This protein binds this small molecule.
Small molecule (SMILES): O=C([O-])C(=O)[O-]

Sequence of chain 1.G:
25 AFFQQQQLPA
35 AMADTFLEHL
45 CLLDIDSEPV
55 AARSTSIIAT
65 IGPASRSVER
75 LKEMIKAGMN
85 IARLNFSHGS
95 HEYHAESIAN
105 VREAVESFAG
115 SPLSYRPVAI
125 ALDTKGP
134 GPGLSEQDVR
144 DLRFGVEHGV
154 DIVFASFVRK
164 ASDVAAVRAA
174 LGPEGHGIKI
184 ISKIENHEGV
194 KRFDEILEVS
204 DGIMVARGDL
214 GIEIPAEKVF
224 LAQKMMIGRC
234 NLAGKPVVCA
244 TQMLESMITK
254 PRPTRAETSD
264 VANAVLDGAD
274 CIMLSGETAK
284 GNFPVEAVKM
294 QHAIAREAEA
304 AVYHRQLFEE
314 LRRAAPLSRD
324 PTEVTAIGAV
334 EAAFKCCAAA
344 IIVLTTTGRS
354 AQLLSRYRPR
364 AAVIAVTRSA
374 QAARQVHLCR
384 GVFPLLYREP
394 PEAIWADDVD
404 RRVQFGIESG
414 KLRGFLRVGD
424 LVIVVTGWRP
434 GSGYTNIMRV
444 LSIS

Binding-site contacts:
Ligand atom O2 contacts residue ARG87 of chain 1.G at 4.2 Å.
Ligand atom C1 contacts residue THR244 of chain 1.G at 3.5 Å.
Ligand atom C1 contacts residue ALA209 of chain 1.G at 3.5 Å (hydrophobic).
Ligand atom O4 contacts residue ALA209 of chain 1.G at 4.2 Å.
Ligand atom O3 contacts residue GLY211 of chain 1.G at 3.0 Å (h-bond).
Ligand atom O3 contacts residue ALA209 of chain 1.G at 3.3 Å.
Ligand atom O1 contacts residue MG1 of chain 1.LA at 2.2 Å.
Ligand atom C2 contacts residue THR244 of chain 1.G at 3.9 Å.
Ligand atom O4 contacts residue ARG87 of chain 1.G at 4.1 Å.
Ligand atom O4 contacts residue MET276 of chain 1.G at 4.2 Å.
Ligand atom O4 contacts residue THR244 of chain 1.G at 3.3 Å (h-bond).
Ligand atom O3 contacts residue THR244 of chain 1.G at 2.6 Å (h-bond).
Ligand atom O4 contacts residue MET207 of chain 1.G at 4.4 Å.
Ligand atom O3 contacts residue GLU188 of chain 1.G at 4.2 Å.
Ligand atom O1 contacts residue ALA209 of chain 1.G at 4.0 Å.
Ligand atom O2 contacts residue LYS186 of chain 1.G at 2.8 Å (salt-bridge).
Ligand atom O2 contacts residue MG1 of chain 1.LA at 2.3 Å.
Ligand atom C1 contacts residue GLU188 of chain 1.G at 3.3 Å.
Ligand atom O3 contacts residue ASP212 of chain 1.G at 3.8 Å.
Ligand atom O1 contacts residue GLY211 of chain 1.G at 4.1 Å.
Ligand atom O1 contacts residue GLU188 of chain 1.G at 2.5 Å (salt-bridge).
Ligand atom O4 contacts residue ALA243 of chain 1.G at 4.5 Å.
Ligand atom O4 contacts residue LYS186 of chain 1.G at 3.8 Å.
Ligand atom C2 contacts residue LYS186 of chain 1.G at 3.5 Å.
Ligand atom O3 contacts residue ARG210 of chain 1.G at 3.6 Å.
Ligand atom O2 contacts residue ASP212 of chain 1.G at 4.3 Å.
Ligand atom C1 contacts residue GLY211 of chain 1.G at 4.0 Å.
Ligand atom O1 contacts residue ASP212 of chain 1.G at 2.6 Å (salt-bridge).
Ligand atom C1 contacts residue MG1 of chain 1.LA at 3.0 Å.
Ligand atom O4 contacts residue MG1 of chain 1.LA at 4.3 Å.
Ligand atom C2 contacts residue GLU188 of chain 1.G at 3.8 Å.
Ligand atom C2 contacts residue ALA209 of chain 1.G at 4.0 Å (hydrophobic).
Ligand atom C1 contacts residue ASP212 of chain 1.G at 3.9 Å.
Ligand atom O2 contacts residue GLU188 of chain 1.G at 3.6 Å (salt-bridge).
Ligand atom C2 contacts residue MG1 of chain 1.LA at 3.0 Å.
Ligand atom O3 contacts residue MG1 of chain 1.LA at 4.2 Å.